Binding-site contacts:
Ligand atom C5 contacts residue CYS271 of chain 1.A at 3.6 Å (hydrophobic).
Ligand atom C6 contacts residue CYS271 of chain 1.A at 3.3 Å (hydrophobic).
Ligand atom C1 contacts residue ASN259 of chain 1.A at 1.5 Å.
Ligand atom C3 contacts residue THR261 of chain 1.A at 4.3 Å.
Ligand atom O5 contacts residue ASN259 of chain 1.A at 2.3 Å (h-bond).
Ligand atom N2 contacts residue THR261 of chain 1.A at 4.4 Å.
Ligand atom C1 contacts residue THR261 of chain 1.A at 3.3 Å.
Ligand atom C2 contacts residue ASN259 of chain 1.A at 2.6 Å.
Ligand atom O5 contacts residue CYS262 of chain 1.A at 3.3 Å (h-bond).
Ligand atom C4 contacts residue ASN259 of chain 1.A at 4.2 Å.
Ligand atom C1 contacts residue CYS262 of chain 1.A at 3.9 Å (hydrophobic).
Ligand atom N2 contacts residue ASN259 of chain 1.A at 2.7 Å (h-bond).
Ligand atom O5 contacts residue THR261 of chain 1.A at 4.1 Å.
Ligand atom O6 contacts residue CYS271 of chain 1.A at 2.5 Å (h-bond).
Ligand atom C5 contacts residue ASN259 of chain 1.A at 3.7 Å.
Ligand atom O5 contacts residue CYS271 of chain 1.A at 3.9 Å.
Ligand atom C7 contacts residue ASN259 of chain 1.A at 3.1 Å.
Ligand atom O4 contacts residue THR261 of chain 1.A at 3.3 Å (h-bond).
Ligand atom C8 contacts residue GLN256 of chain 1.A at 3.9 Å.
Ligand atom C6 contacts residue ASN259 of chain 1.A at 4.5 Å.
Ligand atom C3 contacts residue ASN259 of chain 1.A at 3.8 Å.
Ligand atom C5 contacts residue CYS262 of chain 1.A at 4.2 Å (hydrophobic).
Ligand atom C8 contacts residue ASN259 of chain 1.A at 4.0 Å.
Ligand atom O7 contacts residue ASN259 of chain 1.A at 3.3 Å (h-bond).
Ligand atom C4 contacts residue THR261 of chain 1.A at 4.4 Å.
Ligand atom C2 contacts residue THR261 of chain 1.A at 4.2 Å.

Sequence of chain 1.A:
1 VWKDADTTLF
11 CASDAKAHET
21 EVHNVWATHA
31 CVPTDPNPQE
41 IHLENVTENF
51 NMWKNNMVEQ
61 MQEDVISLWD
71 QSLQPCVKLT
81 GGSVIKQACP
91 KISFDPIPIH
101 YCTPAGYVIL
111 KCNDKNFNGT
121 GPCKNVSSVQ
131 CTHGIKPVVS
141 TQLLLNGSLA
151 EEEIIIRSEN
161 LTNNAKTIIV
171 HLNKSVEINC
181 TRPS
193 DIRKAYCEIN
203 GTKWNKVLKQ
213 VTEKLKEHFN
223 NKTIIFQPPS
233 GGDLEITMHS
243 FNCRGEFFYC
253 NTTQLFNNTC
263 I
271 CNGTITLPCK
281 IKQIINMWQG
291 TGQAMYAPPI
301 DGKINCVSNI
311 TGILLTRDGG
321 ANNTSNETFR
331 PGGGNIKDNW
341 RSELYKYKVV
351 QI

The protein below binds the small molecule below.
Small molecule (SMILES): CC(=O)N[C@@H]1[C@@H](O)[C@H](O)[C@@H](CO)O[C@H]1O